Binding-site contacts:
Ligand atom C1 contacts residue MET287 of chain 1.A at 2.8 Å (hydrophobic).
Ligand atom C1 contacts residue VAL55 of chain 1.B at 4.4 Å (hydrophobic).
Ligand atom O5 contacts residue VAL55 of chain 1.B at 3.3 Å (h-bond).
Ligand atom C2 contacts residue ASN286 of chain 1.A at 4.1 Å.
Ligand atom O6 contacts residue ASN286 of chain 1.A at 4.5 Å.
Ligand atom O5 contacts residue GLU237 of chain 1.A at 4.3 Å.
Ligand atom O5 contacts residue ASN286 of chain 1.A at 3.4 Å.
Ligand atom C3 contacts residue VAL55 of chain 1.B at 4.3 Å (hydrophobic).
Ligand atom C2 contacts residue MET287 of chain 1.A at 4.3 Å (hydrophobic).
Ligand atom C2 contacts residue ASP235 of chain 1.A at 3.9 Å.
Ligand atom O6 contacts residue THR56 of chain 1.B at 4.4 Å.
Ligand atom O6 contacts residue TRP288 of chain 1.A at 4.0 Å.
Ligand atom C4 contacts residue ASP235 of chain 1.A at 3.2 Å.
Ligand atom C3 contacts residue ILE238 of chain 1.A at 4.4 Å (hydrophobic).
Ligand atom C3 contacts residue ASP235 of chain 1.A at 4.2 Å.
Ligand atom O5 contacts residue THR56 of chain 1.B at 4.1 Å.
Ligand atom C2 contacts residue THR56 of chain 1.B at 4.0 Å.
Ligand atom C2 contacts residue VAL55 of chain 1.B at 3.4 Å (hydrophobic).
Ligand atom C1 contacts residue ASN286 of chain 1.A at 3.8 Å.
Ligand atom C4 contacts residue THR56 of chain 1.B at 4.2 Å.
Ligand atom C4 contacts residue ASN286 of chain 1.A at 4.3 Å.
Ligand atom O5 contacts residue ASP235 of chain 1.A at 2.7 Å (salt-bridge).
Ligand atom O5 contacts residue ARG74 of chain 1.B at 4.2 Å.
Ligand atom C3 contacts residue THR56 of chain 1.B at 3.6 Å.
Ligand atom C1 contacts residue TRP288 of chain 1.A at 3.9 Å (hydrophobic).
Ligand atom C4 contacts residue ILE238 of chain 1.A at 4.2 Å (hydrophobic).
Ligand atom C4 contacts residue GLU237 of chain 1.A at 3.2 Å.
Ligand atom C3 contacts residue GLU237 of chain 1.A at 4.2 Å.
Ligand atom O6 contacts residue GLU237 of chain 1.A at 3.7 Å.

Sequence of chain 1.A:
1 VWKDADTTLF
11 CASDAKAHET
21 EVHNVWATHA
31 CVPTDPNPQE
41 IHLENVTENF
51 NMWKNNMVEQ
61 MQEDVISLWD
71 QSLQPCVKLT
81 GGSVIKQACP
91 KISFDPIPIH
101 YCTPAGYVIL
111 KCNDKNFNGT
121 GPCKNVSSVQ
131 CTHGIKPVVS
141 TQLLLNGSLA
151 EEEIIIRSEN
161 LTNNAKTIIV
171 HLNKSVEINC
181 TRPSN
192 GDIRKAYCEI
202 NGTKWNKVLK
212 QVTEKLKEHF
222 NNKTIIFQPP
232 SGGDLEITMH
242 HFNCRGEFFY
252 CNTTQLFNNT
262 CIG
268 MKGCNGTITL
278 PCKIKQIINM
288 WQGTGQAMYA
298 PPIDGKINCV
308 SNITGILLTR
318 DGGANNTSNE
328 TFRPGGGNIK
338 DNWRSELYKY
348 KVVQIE

Sequence of chain 1.B:
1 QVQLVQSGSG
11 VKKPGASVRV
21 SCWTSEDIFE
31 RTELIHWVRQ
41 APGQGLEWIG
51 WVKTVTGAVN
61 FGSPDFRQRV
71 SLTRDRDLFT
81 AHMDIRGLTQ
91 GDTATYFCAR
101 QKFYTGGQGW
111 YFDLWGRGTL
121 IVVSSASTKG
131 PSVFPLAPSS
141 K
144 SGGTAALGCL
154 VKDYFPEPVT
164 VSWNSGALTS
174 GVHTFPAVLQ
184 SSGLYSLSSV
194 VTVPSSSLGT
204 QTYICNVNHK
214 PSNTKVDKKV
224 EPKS

The small molecule below binds the protein below.
Small molecule (SMILES): C[C@@H](O)[C@@H](C)O